Binding-site contacts:
Ligand atom N3 contacts residue LEU88 of chain 1.A at 3.1 Å (h-bond).
Ligand atom N1 contacts residue LEU139 of chain 1.A at 3.5 Å.
Ligand atom C4 contacts residue LEU139 of chain 1.A at 3.5 Å (hydrophobic).
Ligand atom N2 contacts residue PHE87 of chain 1.A at 3.8 Å.
Ligand atom C19 contacts residue HIS89 of chain 1.A at 3.3 Å.
Ligand atom C18 contacts residue LEU88 of chain 1.A at 3.1 Å (hydrophobic).
Ligand atom C13 contacts residue GLN136 of chain 1.A at 3.8 Å.
Ligand atom N1 contacts residue ILE15 of chain 1.A at 3.8 Å.
Ligand atom C15 contacts residue GLU17 of chain 1.A at 3.6 Å.
Ligand atom C18 contacts residue ILE15 of chain 1.A at 3.4 Å (hydrophobic).
Ligand atom N3 contacts residue LEU139 of chain 1.A at 3.6 Å.
Ligand atom C2 contacts residue LEU139 of chain 1.A at 3.6 Å (hydrophobic).
Ligand atom C5 contacts residue ALA36 of chain 1.A at 3.9 Å (hydrophobic).
Ligand atom N2 contacts residue ILE15 of chain 1.A at 3.4 Å.
Ligand atom C19 contacts residue ILE15 of chain 1.A at 3.7 Å (hydrophobic).
Ligand atom C17 contacts residue ILE15 of chain 1.A at 3.5 Å (hydrophobic).
Ligand atom C18 contacts residue HIS89 of chain 1.A at 3.7 Å.
Ligand atom C4 contacts residue ALA36 of chain 1.A at 3.7 Å (hydrophobic).
Ligand atom C4 contacts residue GLU86 of chain 1.A at 3.6 Å.
Ligand atom C20 contacts residue GLN90 of chain 1.A at 3.7 Å.
Ligand atom C6 contacts residue LEU139 of chain 1.A at 3.4 Å (hydrophobic).
Ligand atom N9 contacts residue GLU86 of chain 1.A at 2.7 Å (salt-bridge).
Ligand atom C13 contacts residue ASN137 of chain 1.A at 3.4 Å.
Ligand atom CL1 contacts residue HIS89 of chain 1.A at 3.4 Å.
Ligand atom N9 contacts residue LEU88 of chain 1.A at 3.9 Å.
Ligand atom C18 contacts residue PHE87 of chain 1.A at 3.7 Å (hydrophobic).
Ligand atom N2 contacts residue LEU88 of chain 1.A at 2.6 Å (h-bond).
Ligand atom C8 contacts residue GLU86 of chain 1.A at 3.6 Å.
Ligand atom C17 contacts residue LEU88 of chain 1.A at 3.0 Å (hydrophobic).
Ligand atom C8 contacts residue PHE85 of chain 1.A at 3.2 Å (hydrophobic).
Ligand atom C2 contacts residue LEU88 of chain 1.A at 3.5 Å (hydrophobic).
Ligand atom C21 contacts residue GLN90 of chain 1.A at 3.7 Å.
Ligand atom C20 contacts residue HIS89 of chain 1.A at 3.8 Å.
Ligand atom N3 contacts residue ALA36 of chain 1.A at 3.9 Å.
Ligand atom C2 contacts residue ILE15 of chain 1.A at 3.7 Å (hydrophobic).
Ligand atom C8 contacts residue VAL69 of chain 1.A at 3.8 Å (hydrophobic).
Ligand atom C21 contacts residue ASP91 of chain 1.A at 3.8 Å.
Ligand atom C20 contacts residue ILE15 of chain 1.A at 3.8 Å (hydrophobic).
Ligand atom N9 contacts residue PHE85 of chain 1.A at 3.7 Å.
Ligand atom C5 contacts residue LEU139 of chain 1.A at 3.4 Å (hydrophobic).

This small molecule binds to this protein.
Small molecule (SMILES): Clc1cccc(Nc2nc(OCC3CCCCC3)c3[nH]cnc3n2)c1

Sequence of chain 1.A:
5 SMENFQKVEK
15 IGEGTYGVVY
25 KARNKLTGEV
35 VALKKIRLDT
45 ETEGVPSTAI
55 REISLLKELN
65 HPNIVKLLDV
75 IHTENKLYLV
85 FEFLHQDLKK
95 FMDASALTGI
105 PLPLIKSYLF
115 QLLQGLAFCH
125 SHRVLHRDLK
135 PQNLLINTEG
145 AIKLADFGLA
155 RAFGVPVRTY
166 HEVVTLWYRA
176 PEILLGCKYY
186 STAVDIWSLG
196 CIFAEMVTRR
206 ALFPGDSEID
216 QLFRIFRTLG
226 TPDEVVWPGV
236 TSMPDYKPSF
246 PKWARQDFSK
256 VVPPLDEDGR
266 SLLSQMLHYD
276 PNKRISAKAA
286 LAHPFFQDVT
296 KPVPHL